Binding-site contacts:
Ligand atom OE1 contacts residue VAL4 of chain 27.E at 3.3 Å (h-bond).
Ligand atom C contacts residue VAL4 of chain 27.E at 3.5 Å (hydrophobic).
Ligand atom CA contacts residue VAL4 of chain 27.E at 4.0 Å (hydrophobic).
Ligand atom OE2 contacts residue VAL4 of chain 27.E at 3.6 Å.
Ligand atom CB contacts residue ALA2 of chain 27.E at 3.5 Å (hydrophobic).
Ligand atom CG2 contacts residue ALA2 of chain 27.E at 4.3 Å (hydrophobic).
Ligand atom OG contacts residue GLN3 of chain 27.E at 3.3 Å (h-bond).
Ligand atom C contacts residue VAL4 of chain 27.E at 4.5 Å (hydrophobic).
Ligand atom CA contacts residue ALA2 of chain 27.E at 3.4 Å (hydrophobic).
Ligand atom CG2 contacts residue VAL4 of chain 27.E at 3.4 Å (hydrophobic).
Ligand atom C contacts residue ALA2 of chain 27.E at 3.6 Å (hydrophobic).
Ligand atom CA contacts residue GLN3 of chain 27.E at 4.3 Å.
Ligand atom N contacts residue ALA2 of chain 27.E at 2.8 Å (h-bond).
Ligand atom N contacts residue VAL4 of chain 27.E at 4.1 Å.
Ligand atom CA contacts residue ALA2 of chain 27.E at 3.8 Å (hydrophobic).
Ligand atom CG2 contacts residue SER5 of chain 27.E at 3.2 Å.
Ligand atom N contacts residue GLN3 of chain 27.E at 4.5 Å.
Ligand atom C contacts residue GLN3 of chain 27.E at 3.8 Å.
Ligand atom CB contacts residue VAL4 of chain 27.E at 4.2 Å (hydrophobic).
Ligand atom CB contacts residue VAL4 of chain 27.E at 4.0 Å (hydrophobic).
Ligand atom N contacts residue ALA2 of chain 27.E at 4.3 Å.
Ligand atom CB contacts residue GLN3 of chain 27.E at 3.6 Å.
Ligand atom O contacts residue VAL4 of chain 27.E at 4.4 Å.
Ligand atom CA contacts residue VAL4 of chain 27.E at 3.5 Å (hydrophobic).
Ligand atom O contacts residue GLN3 of chain 27.E at 3.0 Å (h-bond).
Ligand atom O contacts residue VAL4 of chain 27.E at 4.2 Å.
Ligand atom CB contacts residue GLN3 of chain 27.E at 4.1 Å.
Ligand atom CB contacts residue ALA2 of chain 27.E at 4.0 Å (hydrophobic).
Ligand atom CG2 contacts residue GLN3 of chain 27.E at 3.9 Å.
Ligand atom C contacts residue ALA2 of chain 27.E at 4.2 Å (hydrophobic).
Ligand atom N contacts residue VAL4 of chain 27.E at 3.0 Å (h-bond).
Ligand atom C contacts residue VAL4 of chain 27.E at 4.4 Å (hydrophobic).
Ligand atom CD contacts residue VAL4 of chain 27.E at 3.8 Å (hydrophobic).
Ligand atom CG1 contacts residue GLN3 of chain 27.E at 3.0 Å.

Sequence of chain 27.E:
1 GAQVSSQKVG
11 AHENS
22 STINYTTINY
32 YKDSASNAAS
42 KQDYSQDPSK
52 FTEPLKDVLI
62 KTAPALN

A protein and the small-molecule ligand that binds it are described below.
Small molecule (SMILES): CC[C@H](C)[C@H](N)C(=O)N[C@@H](CO)C(=O)N[C@@H](CCC(=O)O)C(=O)N[C@H](C=O)C(C)C